A small-molecule ligand and the protein it binds are described below.
Small molecule (SMILES): O=C([O-])C(=O)[O-]

Sequence of chain 1.D:
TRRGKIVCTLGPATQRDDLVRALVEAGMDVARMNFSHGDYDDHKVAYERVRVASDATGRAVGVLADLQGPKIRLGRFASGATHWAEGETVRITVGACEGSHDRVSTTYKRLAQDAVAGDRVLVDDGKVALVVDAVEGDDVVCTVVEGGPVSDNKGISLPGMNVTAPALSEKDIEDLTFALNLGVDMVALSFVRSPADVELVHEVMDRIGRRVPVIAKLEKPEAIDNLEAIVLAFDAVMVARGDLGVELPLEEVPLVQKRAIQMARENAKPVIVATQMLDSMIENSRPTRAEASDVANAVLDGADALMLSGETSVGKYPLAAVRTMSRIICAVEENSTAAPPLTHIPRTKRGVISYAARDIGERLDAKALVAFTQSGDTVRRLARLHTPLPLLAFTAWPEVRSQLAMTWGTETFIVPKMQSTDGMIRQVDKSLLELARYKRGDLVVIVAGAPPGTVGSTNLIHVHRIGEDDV

Binding-site contacts:
Ligand atom C2 contacts residue ARG36 of chain 1.D at 4.0 Å.
Ligand atom C1 contacts residue ASP247 of chain 1.D at 3.9 Å.
Ligand atom O3 contacts residue MG1 of chain 1.R at 2.0 Å.
Ligand atom O1 contacts residue THR279 of chain 1.D at 2.7 Å (h-bond).
Ligand atom O3 contacts residue ASP247 of chain 1.D at 3.1 Å (salt-bridge).
Ligand atom C2 contacts residue LYS221 of chain 1.D at 3.9 Å.
Ligand atom C1 contacts residue LYS221 of chain 1.D at 4.2 Å.
Ligand atom O2 contacts residue ASP247 of chain 1.D at 4.1 Å.
Ligand atom O2 contacts residue MG1 of chain 1.R at 2.7 Å.
Ligand atom C1 contacts residue GLU223 of chain 1.D at 4.0 Å.
Ligand atom O2 contacts residue LYS221 of chain 1.D at 3.2 Å (salt-bridge).
Ligand atom O4 contacts residue MG1 of chain 1.R at 4.2 Å.
Ligand atom O2 contacts residue ARG36 of chain 1.D at 3.9 Å.
Ligand atom O1 contacts residue MG1 of chain 1.R at 4.0 Å.
Ligand atom O3 contacts residue LYS221 of chain 1.D at 4.1 Å.
Ligand atom C1 contacts residue THR279 of chain 1.D at 3.9 Å.
Ligand atom C2 contacts residue MG1 of chain 1.R at 3.1 Å.
Ligand atom O3 contacts residue GLU223 of chain 1.D at 2.8 Å (salt-bridge).
Ligand atom O3 contacts residue ALA244 of chain 1.D at 3.8 Å.
Ligand atom C2 contacts residue ASP247 of chain 1.D at 4.3 Å.
Ligand atom O4 contacts residue ARG36 of chain 1.D at 3.8 Å.
Ligand atom C1 contacts residue MG1 of chain 1.R at 2.9 Å.